The protein below binds the small molecule below.
Small molecule (SMILES): CN1C(=S)S[C@@H](NO)C1(C)C

Binding-site contacts:
Ligand atom N02 contacts residue HIS38 of chain 1.A at 4.3 Å.
Ligand atom C11 contacts residue SER62 of chain 1.A at 3.7 Å.
Ligand atom C01 contacts residue SER62 of chain 1.A at 3.8 Å.
Ligand atom C06 contacts residue GLU252 of chain 1.A at 3.5 Å.
Ligand atom C06 contacts residue HIS250 of chain 1.A at 4.3 Å.
Ligand atom C11 contacts residue GLU252 of chain 1.A at 4.0 Å.
Ligand atom N07 contacts residue GLU252 of chain 1.A at 4.0 Å.
Ligand atom S04 contacts residue LEU29 of chain 1.A at 4.2 Å.
Ligand atom C03 contacts residue SER27 of chain 1.A at 4.4 Å.
Ligand atom O08 contacts residue GLU252 of chain 1.A at 3.3 Å (salt-bridge).
Ligand atom S04 contacts residue ARG246 of chain 1.A at 4.2 Å.
Ligand atom O08 contacts residue HIS250 of chain 1.A at 3.0 Å.
Ligand atom N07 contacts residue HIS250 of chain 1.A at 4.0 Å.
Ligand atom C01 contacts residue HIS38 of chain 1.A at 4.3 Å.
Ligand atom C01 contacts residue CYS36 of chain 1.A at 3.2 Å (hydrophobic).
Ligand atom C09 contacts residue GLU252 of chain 1.A at 4.2 Å.
Ligand atom C01 contacts residue ARG246 of chain 1.A at 3.9 Å.
Ligand atom C10 contacts residue HIS38 of chain 1.A at 4.1 Å.
Ligand atom S04 contacts residue VAL242 of chain 1.A at 4.4 Å.
Ligand atom S04 contacts residue SER27 of chain 1.A at 4.0 Å.
Ligand atom N02 contacts residue ARG246 of chain 1.A at 4.2 Å.
Ligand atom S05 contacts residue HIS250 of chain 1.A at 4.0 Å.
Ligand atom C11 contacts residue ARG246 of chain 1.A at 4.5 Å.
Ligand atom C03 contacts residue ARG246 of chain 1.A at 4.4 Å.

Sequence of chain 1.A:
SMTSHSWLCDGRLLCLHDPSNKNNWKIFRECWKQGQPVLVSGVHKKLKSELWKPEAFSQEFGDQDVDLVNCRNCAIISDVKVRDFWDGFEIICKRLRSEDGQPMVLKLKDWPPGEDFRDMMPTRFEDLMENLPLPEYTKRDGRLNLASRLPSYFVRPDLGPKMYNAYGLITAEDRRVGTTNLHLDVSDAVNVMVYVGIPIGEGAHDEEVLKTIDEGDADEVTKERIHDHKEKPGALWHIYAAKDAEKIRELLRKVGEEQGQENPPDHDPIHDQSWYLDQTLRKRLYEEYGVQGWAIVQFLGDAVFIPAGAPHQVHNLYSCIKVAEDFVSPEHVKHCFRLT